The small molecule below binds the protein below.
Small molecule (SMILES): CC(=O)N[C@@H]1[C@@H](O)[C@H](O)[C@@H](CO)O[C@H]1O

Sequence of chain 1.B:
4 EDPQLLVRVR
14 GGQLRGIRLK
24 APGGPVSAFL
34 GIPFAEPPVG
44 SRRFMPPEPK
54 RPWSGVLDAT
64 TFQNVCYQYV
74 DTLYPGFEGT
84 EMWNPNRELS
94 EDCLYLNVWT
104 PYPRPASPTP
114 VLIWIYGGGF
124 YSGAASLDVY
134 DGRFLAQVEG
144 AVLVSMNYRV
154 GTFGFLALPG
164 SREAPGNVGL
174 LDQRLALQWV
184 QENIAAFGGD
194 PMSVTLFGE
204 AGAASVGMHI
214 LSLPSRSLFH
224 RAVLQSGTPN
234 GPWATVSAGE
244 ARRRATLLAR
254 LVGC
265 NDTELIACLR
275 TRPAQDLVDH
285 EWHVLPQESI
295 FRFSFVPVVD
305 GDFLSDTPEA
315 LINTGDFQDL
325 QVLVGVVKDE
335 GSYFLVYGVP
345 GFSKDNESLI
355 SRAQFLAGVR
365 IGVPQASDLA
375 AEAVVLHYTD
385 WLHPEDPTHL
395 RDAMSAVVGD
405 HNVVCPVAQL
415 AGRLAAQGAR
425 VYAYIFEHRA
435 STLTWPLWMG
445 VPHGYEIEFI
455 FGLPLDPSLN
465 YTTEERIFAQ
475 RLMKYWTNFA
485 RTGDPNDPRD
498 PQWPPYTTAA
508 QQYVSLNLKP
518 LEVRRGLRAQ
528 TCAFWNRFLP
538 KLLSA

Binding-site contacts:
Ligand atom C3 contacts residue GLY345 of chain 1.B at 4.4 Å.
Ligand atom C3 contacts residue ASN350 of chain 1.B at 3.7 Å.
Ligand atom C7 contacts residue LEU353 of chain 1.B at 4.4 Å (hydrophobic).
Ligand atom C5 contacts residue SER347 of chain 1.B at 4.0 Å.
Ligand atom O6 contacts residue SER347 of chain 1.B at 4.2 Å.
Ligand atom O5 contacts residue SER347 of chain 1.B at 3.8 Å.
Ligand atom C7 contacts residue GLY345 of chain 1.B at 3.5 Å.
Ligand atom C2 contacts residue GLY345 of chain 1.B at 4.2 Å.
Ligand atom C7 contacts residue ASN350 of chain 1.B at 3.4 Å.
Ligand atom C8 contacts residue GLY345 of chain 1.B at 3.2 Å.
Ligand atom C1 contacts residue SER347 of chain 1.B at 3.6 Å.
Ligand atom N2 contacts residue GLY345 of chain 1.B at 3.0 Å (h-bond).
Ligand atom C4 contacts residue ASN350 of chain 1.B at 4.1 Å.
Ligand atom C8 contacts residue LEU353 of chain 1.B at 3.1 Å (hydrophobic).
Ligand atom C7 contacts residue SER352 of chain 1.B at 4.0 Å.
Ligand atom N2 contacts residue SER352 of chain 1.B at 4.2 Å.
Ligand atom C2 contacts residue ASN350 of chain 1.B at 2.3 Å.
Ligand atom O7 contacts residue ASN350 of chain 1.B at 3.1 Å (h-bond).
Ligand atom O3 contacts residue GLY345 of chain 1.B at 4.3 Å.
Ligand atom C1 contacts residue ASN350 of chain 1.B at 1.4 Å.
Ligand atom N2 contacts residue ASN350 of chain 1.B at 2.9 Å (h-bond).
Ligand atom C8 contacts residue SER352 of chain 1.B at 3.8 Å.
Ligand atom O5 contacts residue ASN350 of chain 1.B at 2.4 Å (h-bond).
Ligand atom C5 contacts residue ASN350 of chain 1.B at 3.7 Å.